Binding-site contacts:
Ligand atom NBE contacts residue ILE45 of chain 1.A at 3.8 Å.
Ligand atom CAD contacts residue VAL53 of chain 1.A at 3.8 Å (hydrophobic).
Ligand atom CAM contacts residue HIS117 of chain 1.A at 3.3 Å.
Ligand atom CBC contacts residue LEU174 of chain 1.A at 3.8 Å (hydrophobic).
Ligand atom NBE contacts residue LEU174 of chain 1.A at 3.7 Å.
Ligand atom CAB contacts residue LYS171 of chain 1.A at 3.5 Å.
Ligand atom CAL contacts residue ALA64 of chain 1.A at 3.6 Å (hydrophobic).
Ligand atom CAF contacts residue GLY120 of chain 1.A at 3.5 Å.
Ligand atom CAC contacts residue LEU94 of chain 1.A at 3.7 Å (hydrophobic).
Ligand atom CAI contacts residue ASP185 of chain 1.A at 3.5 Å.
Ligand atom CAL contacts residue ASP115 of chain 1.A at 3.5 Å.
Ligand atom CAV contacts residue GLY120 of chain 1.A at 3.4 Å.
Ligand atom CAJ contacts residue LEU174 of chain 1.A at 3.7 Å (hydrophobic).
Ligand atom CBC contacts residue ILE45 of chain 1.A at 3.8 Å (hydrophobic).
Ligand atom CAK contacts residue ILE45 of chain 1.A at 3.6 Å (hydrophobic).
Ligand atom CAE contacts residue TYR116 of chain 1.A at 3.8 Å (hydrophobic).
Ligand atom CAE contacts residue GLY120 of chain 1.A at 3.4 Å.
Ligand atom CAH contacts residue ASP124 of chain 1.A at 3.5 Å.
Ligand atom CAD contacts residue LEU94 of chain 1.A at 3.5 Å (hydrophobic).
Ligand atom CAH contacts residue GLY120 of chain 1.A at 3.8 Å.
Ligand atom CAY contacts residue VAL53 of chain 1.A at 3.8 Å (hydrophobic).
Ligand atom CAY contacts residue LEU94 of chain 1.A at 3.9 Å (hydrophobic).
Ligand atom CAA contacts residue ASN172 of chain 1.A at 3.5 Å.
Ligand atom CAG contacts residue GLU118 of chain 1.A at 3.4 Å.
Ligand atom CAD contacts residue THR114 of chain 1.A at 3.4 Å.
Ligand atom CAC contacts residue THR114 of chain 1.A at 3.9 Å.
Ligand atom CAG contacts residue TYR116 of chain 1.A at 3.9 Å (hydrophobic).
Ligand atom CAF contacts residue ILE45 of chain 1.A at 3.4 Å (hydrophobic).
Ligand atom CAI contacts residue ALA184 of chain 1.A at 3.8 Å (hydrophobic).
Ligand atom NAT contacts residue HIS117 of chain 1.A at 3.4 Å (h-bond).
Ligand atom CAG contacts residue GLY120 of chain 1.A at 3.6 Å.
Ligand atom CAX contacts residue GLY120 of chain 1.A at 3.8 Å.
Ligand atom CAP contacts residue GLU118 of chain 1.A at 3.2 Å.
Ligand atom NAS contacts residue ILE45 of chain 1.A at 3.7 Å.
Ligand atom CAM contacts residue ILE45 of chain 1.A at 3.6 Å (hydrophobic).
Ligand atom CAD contacts residue ALA64 of chain 1.A at 3.8 Å (hydrophobic).
Ligand atom CAW contacts residue ILE45 of chain 1.A at 3.6 Å (hydrophobic).
Ligand atom CAE contacts residue HIS117 of chain 1.A at 3.4 Å.
Ligand atom CAF contacts residue ASP124 of chain 1.A at 3.6 Å.
Ligand atom NAS contacts residue VAL53 of chain 1.A at 3.7 Å.

This small molecule binds to this protein.
Small molecule (SMILES): c1ccc2c(-c3cnn4cc(-c5ccc(N6CCNCC6)cc5)cnc34)ccnc2c1

Sequence of chain 1.A:
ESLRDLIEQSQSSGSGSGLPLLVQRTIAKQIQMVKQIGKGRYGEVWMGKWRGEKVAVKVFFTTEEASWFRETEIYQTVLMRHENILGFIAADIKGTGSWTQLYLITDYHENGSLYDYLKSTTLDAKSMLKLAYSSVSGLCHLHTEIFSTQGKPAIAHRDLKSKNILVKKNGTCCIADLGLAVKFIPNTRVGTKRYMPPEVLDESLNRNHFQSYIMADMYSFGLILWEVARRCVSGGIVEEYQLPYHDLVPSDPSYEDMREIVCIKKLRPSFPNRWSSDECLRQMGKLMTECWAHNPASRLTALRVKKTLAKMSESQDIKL